Sequence of chain 1.A:
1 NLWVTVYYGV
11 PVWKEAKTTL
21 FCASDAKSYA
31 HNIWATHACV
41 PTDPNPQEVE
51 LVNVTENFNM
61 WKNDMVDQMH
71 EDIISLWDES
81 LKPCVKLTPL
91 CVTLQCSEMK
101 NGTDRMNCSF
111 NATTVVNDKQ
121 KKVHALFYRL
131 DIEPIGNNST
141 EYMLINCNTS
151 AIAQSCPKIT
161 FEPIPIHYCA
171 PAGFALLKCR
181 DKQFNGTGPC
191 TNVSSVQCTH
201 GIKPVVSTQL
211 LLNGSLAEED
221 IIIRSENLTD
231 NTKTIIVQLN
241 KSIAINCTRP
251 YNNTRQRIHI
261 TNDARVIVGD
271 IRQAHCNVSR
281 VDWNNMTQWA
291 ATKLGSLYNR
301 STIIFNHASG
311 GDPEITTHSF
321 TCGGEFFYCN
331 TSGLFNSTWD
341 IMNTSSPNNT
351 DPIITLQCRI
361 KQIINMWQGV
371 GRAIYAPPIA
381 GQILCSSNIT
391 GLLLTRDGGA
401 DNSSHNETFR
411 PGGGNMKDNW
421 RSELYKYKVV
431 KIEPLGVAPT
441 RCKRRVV

Binding-site contacts:
Ligand atom O7 contacts residue LEU228 of chain 1.A at 4.0 Å.
Ligand atom C3 contacts residue ASN185 of chain 1.A at 3.8 Å.
Ligand atom C5 contacts residue ASN185 of chain 1.A at 3.7 Å.
Ligand atom N2 contacts residue THR187 of chain 1.A at 4.5 Å.
Ligand atom C3 contacts residue THR187 of chain 1.A at 4.3 Å.
Ligand atom C4 contacts residue ASN185 of chain 1.A at 4.3 Å.
Ligand atom O6 contacts residue PRO189 of chain 1.A at 3.9 Å.
Ligand atom C1 contacts residue ASN185 of chain 1.A at 1.4 Å.
Ligand atom O6 contacts residue GLY188 of chain 1.A at 4.3 Å.
Ligand atom C1 contacts residue THR187 of chain 1.A at 4.0 Å.
Ligand atom N2 contacts residue ASN185 of chain 1.A at 2.9 Å (h-bond).
Ligand atom O5 contacts residue THR187 of chain 1.A at 4.4 Å.
Ligand atom C8 contacts residue SER225 of chain 1.A at 3.4 Å.
Ligand atom O7 contacts residue LEU297 of chain 1.A at 4.0 Å.
Ligand atom O7 contacts residue ASN185 of chain 1.A at 3.3 Å (h-bond).
Ligand atom C5 contacts residue THR187 of chain 1.A at 4.5 Å.
Ligand atom O7 contacts residue ILE223 of chain 1.A at 4.5 Å.
Ligand atom C7 contacts residue LEU228 of chain 1.A at 4.2 Å (hydrophobic).
Ligand atom C8 contacts residue ASN185 of chain 1.A at 4.4 Å.
Ligand atom C2 contacts residue THR187 of chain 1.A at 4.5 Å.
Ligand atom C2 contacts residue ASN185 of chain 1.A at 2.5 Å.
Ligand atom O5 contacts residue ASN185 of chain 1.A at 2.4 Å (h-bond).
Ligand atom C7 contacts residue ASN185 of chain 1.A at 3.2 Å.
Ligand atom C8 contacts residue LEU228 of chain 1.A at 3.8 Å (hydrophobic).

A protein and the small-molecule ligand that binds it are described below.
Small molecule (SMILES): CC(=O)N[C@H]1[C@H](O[C@H]2[C@H](O)[C@@H](NC(C)=O)CO[C@@H]2CO)O[C@H](CO)[C@@H](O[C@@H]2O[C@H](CO)[C@@H](O)[C@H](O)[C@@H]2O)[C@@H]1O